The small molecule below binds the protein below.
Small molecule (SMILES): CC(=O)N[C@@H]1[C@@H](O)[C@H](O)[C@@H](CO)O[C@H]1O

Binding-site contacts:
Ligand atom O6 contacts residue GLU150 of chain 1.F at 3.3 Å (salt-bridge).
Ligand atom O5 contacts residue ASN154 of chain 1.F at 2.4 Å (h-bond).
Ligand atom C6 contacts residue GLU150 of chain 1.F at 4.2 Å.
Ligand atom N2 contacts residue ASN154 of chain 1.F at 2.8 Å (h-bond).
Ligand atom C8 contacts residue THR156 of chain 1.F at 4.0 Å.
Ligand atom C4 contacts residue ASN154 of chain 1.F at 4.3 Å.
Ligand atom O5 contacts residue GLU150 of chain 1.F at 3.2 Å (salt-bridge).
Ligand atom O7 contacts residue ASN154 of chain 1.F at 3.4 Å (h-bond).
Ligand atom C2 contacts residue ASN154 of chain 1.F at 2.4 Å.
Ligand atom C5 contacts residue ASN154 of chain 1.F at 3.7 Å.
Ligand atom C8 contacts residue ASN154 of chain 1.F at 4.2 Å.
Ligand atom C5 contacts residue GLU150 of chain 1.F at 4.0 Å.
Ligand atom C1 contacts residue GLU150 of chain 1.F at 3.8 Å.
Ligand atom C1 contacts residue THR156 of chain 1.F at 4.4 Å.
Ligand atom C7 contacts residue ASN154 of chain 1.F at 3.3 Å.
Ligand atom C3 contacts residue ASN154 of chain 1.F at 3.8 Å.
Ligand atom C6 contacts residue ASN154 of chain 1.F at 4.5 Å.
Ligand atom N2 contacts residue THR156 of chain 1.F at 4.1 Å.
Ligand atom C1 contacts residue ASN154 of chain 1.F at 1.5 Å.

Sequence of chain 1.F:
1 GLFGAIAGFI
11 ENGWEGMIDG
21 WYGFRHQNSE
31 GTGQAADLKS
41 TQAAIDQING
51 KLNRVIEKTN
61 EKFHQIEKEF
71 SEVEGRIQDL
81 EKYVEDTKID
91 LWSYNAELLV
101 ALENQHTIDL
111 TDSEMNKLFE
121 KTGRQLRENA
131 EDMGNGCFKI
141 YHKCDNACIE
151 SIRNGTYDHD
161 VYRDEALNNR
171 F